Binding-site contacts:
Ligand atom O7 contacts residue GLU243 of chain 1.A at 3.2 Å (salt-bridge).
Ligand atom O6 contacts residue HIS291 of chain 1.A at 3.6 Å.
Ligand atom C1 contacts residue TRP239 of chain 1.A at 3.3 Å (hydrophobic).
Ligand atom O4 contacts residue THR103 of chain 1.A at 2.6 Å (h-bond).
Ligand atom O6 contacts residue GLU243 of chain 1.A at 2.7 Å (salt-bridge).
Ligand atom O5 contacts residue TRP239 of chain 1.A at 3.2 Å (h-bond).
Ligand atom O6 contacts residue PRO292 of chain 1.A at 3.5 Å.
Ligand atom O3 contacts residue THR137 of chain 1.A at 3.6 Å.
Ligand atom C3 contacts residue HIS59 of chain 1.A at 3.7 Å.
Ligand atom C6 contacts residue THR103 of chain 1.A at 3.5 Å.
Ligand atom C6 contacts residue GLU243 of chain 1.A at 3.5 Å.
Ligand atom O2 contacts residue TYR20 of chain 1.A at 2.8 Å (h-bond).
Ligand atom O2 contacts residue GLU290 of chain 1.A at 3.6 Å.
Ligand atom O6 contacts residue GLU290 of chain 1.A at 2.8 Å (salt-bridge).
Ligand atom O3 contacts residue HIS59 of chain 1.A at 2.9 Å (h-bond).
Ligand atom O3 contacts residue GLU290 of chain 1.A at 3.6 Å.
Ligand atom C7 contacts residue TYR140 of chain 1.A at 3.5 Å (hydrophobic).
Ligand atom O6 contacts residue THR206 of chain 1.A at 3.5 Å.
Ligand atom C6 contacts residue TRP239 of chain 1.A at 3.5 Å (hydrophobic).
Ligand atom O3 contacts residue LYS507 of chain 1.A at 2.8 Å (salt-bridge).
Ligand atom C6 contacts residue PRO292 of chain 1.A at 3.6 Å (hydrophobic).
Ligand atom C2 contacts residue TYR20 of chain 1.A at 3.6 Å (hydrophobic).
Ligand atom C4 contacts residue TRP239 of chain 1.A at 3.7 Å (hydrophobic).
Ligand atom C8 contacts residue TYR140 of chain 1.A at 2.6 Å (hydrophobic).
Ligand atom C3 contacts residue ASP61 of chain 1.A at 3.4 Å.
Ligand atom O4 contacts residue LYS507 of chain 1.A at 3.0 Å (salt-bridge).
Ligand atom C4 contacts residue TRP141 of chain 1.A at 3.7 Å (hydrophobic).
Ligand atom O2 contacts residue GLU290 of chain 1.A at 2.6 Å (salt-bridge).
Ligand atom O7 contacts residue THR206 of chain 1.A at 3.7 Å.
Ligand atom C6 contacts residue TYR242 of chain 1.A at 3.7 Å (hydrophobic).
Ligand atom C6 contacts residue TRP141 of chain 1.A at 3.7 Å (hydrophobic).
Ligand atom O6 contacts residue TRP239 of chain 1.A at 3.1 Å (h-bond).
Ligand atom C4 contacts residue THR103 of chain 1.A at 3.2 Å.
Ligand atom O6 contacts residue TRP239 of chain 1.A at 3.7 Å.
Ligand atom C6 contacts residue GLU290 of chain 1.A at 3.5 Å.
Ligand atom O3 contacts residue TYR20 of chain 1.A at 3.1 Å (h-bond).
Ligand atom O3 contacts residue ASP61 of chain 1.A at 2.5 Å (salt-bridge).
Ligand atom O7 contacts residue TYR140 of chain 1.A at 3.6 Å.
Ligand atom O4 contacts residue HIS59 of chain 1.A at 3.2 Å (h-bond).
Ligand atom C8 contacts residue TRP141 of chain 1.A at 3.7 Å (hydrophobic).

Sequence of chain 1.A:
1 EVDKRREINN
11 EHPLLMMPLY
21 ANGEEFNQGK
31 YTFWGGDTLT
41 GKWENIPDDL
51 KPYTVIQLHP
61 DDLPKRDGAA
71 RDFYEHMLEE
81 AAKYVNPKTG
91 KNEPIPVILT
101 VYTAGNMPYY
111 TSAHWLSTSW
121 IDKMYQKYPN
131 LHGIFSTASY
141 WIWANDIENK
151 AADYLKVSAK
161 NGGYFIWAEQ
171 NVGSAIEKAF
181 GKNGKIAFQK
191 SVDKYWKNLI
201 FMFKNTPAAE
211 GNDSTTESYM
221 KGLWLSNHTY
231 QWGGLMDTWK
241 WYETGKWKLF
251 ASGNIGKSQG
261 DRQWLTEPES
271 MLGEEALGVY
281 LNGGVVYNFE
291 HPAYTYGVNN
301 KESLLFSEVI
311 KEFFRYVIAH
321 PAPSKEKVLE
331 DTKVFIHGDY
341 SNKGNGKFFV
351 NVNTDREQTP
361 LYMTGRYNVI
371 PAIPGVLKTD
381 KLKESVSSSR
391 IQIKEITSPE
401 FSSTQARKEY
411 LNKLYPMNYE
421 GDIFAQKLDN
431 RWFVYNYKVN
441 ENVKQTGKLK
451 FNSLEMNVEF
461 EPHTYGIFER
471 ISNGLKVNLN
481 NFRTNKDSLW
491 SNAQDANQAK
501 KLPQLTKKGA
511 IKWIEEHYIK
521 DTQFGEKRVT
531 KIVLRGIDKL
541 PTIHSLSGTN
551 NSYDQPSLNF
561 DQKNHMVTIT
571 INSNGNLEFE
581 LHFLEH

This protein binds this small molecule.
Small molecule (SMILES): CC(=O)N[C@@H]1[C@@H](O[C@@H]2O[C@H](CO)[C@H](O)[C@H](O[C@H]3O[C@H](CO)[C@H](O)[C@H](O)[C@H]3NC(C)=O)[C@H]2O[C@@H]2O[C@@H](C)[C@@H](O)[C@@H](O)[C@@H]2O)[C@H](O)[C@@H](CO)O[C@H]1O